Sequence of chain 1.B:
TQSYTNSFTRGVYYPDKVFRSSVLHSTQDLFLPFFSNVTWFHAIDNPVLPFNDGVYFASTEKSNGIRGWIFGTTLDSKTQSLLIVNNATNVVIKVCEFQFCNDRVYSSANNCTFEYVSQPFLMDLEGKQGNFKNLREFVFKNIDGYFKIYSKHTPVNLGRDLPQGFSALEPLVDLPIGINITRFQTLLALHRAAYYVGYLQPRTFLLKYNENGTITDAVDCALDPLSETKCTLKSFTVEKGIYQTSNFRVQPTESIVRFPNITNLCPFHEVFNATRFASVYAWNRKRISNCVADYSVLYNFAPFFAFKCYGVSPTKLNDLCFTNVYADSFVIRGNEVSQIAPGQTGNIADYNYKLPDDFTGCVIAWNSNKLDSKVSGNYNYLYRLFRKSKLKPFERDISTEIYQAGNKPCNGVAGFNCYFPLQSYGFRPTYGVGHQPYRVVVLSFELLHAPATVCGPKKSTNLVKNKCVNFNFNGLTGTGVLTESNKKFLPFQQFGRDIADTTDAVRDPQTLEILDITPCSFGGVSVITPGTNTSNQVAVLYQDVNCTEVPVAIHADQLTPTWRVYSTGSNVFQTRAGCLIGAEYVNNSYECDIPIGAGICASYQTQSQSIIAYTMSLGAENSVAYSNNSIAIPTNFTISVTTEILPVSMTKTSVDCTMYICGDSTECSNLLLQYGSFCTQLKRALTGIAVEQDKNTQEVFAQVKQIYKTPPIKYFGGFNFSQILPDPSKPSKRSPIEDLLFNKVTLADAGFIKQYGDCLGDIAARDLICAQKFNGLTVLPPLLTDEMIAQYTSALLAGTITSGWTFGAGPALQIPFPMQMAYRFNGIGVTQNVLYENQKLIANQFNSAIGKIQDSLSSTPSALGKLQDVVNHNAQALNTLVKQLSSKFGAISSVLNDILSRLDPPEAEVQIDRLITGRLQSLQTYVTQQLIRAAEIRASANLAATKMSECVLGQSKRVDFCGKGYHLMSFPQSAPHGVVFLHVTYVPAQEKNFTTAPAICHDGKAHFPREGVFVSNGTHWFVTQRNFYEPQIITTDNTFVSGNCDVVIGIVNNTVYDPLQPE

Binding-site contacts:
Ligand atom C7 contacts residue ASN279 of chain 1.B at 3.9 Å.
Ligand atom C1 contacts residue ASN279 of chain 1.B at 1.4 Å.
Ligand atom C5 contacts residue ASN279 of chain 1.B at 3.7 Å.
Ligand atom O5 contacts residue ASN279 of chain 1.B at 2.4 Å (h-bond).
Ligand atom C8 contacts residue ASN277 of chain 1.B at 3.4 Å.
Ligand atom C3 contacts residue ASN279 of chain 1.B at 3.8 Å.
Ligand atom C7 contacts residue ASN277 of chain 1.B at 4.0 Å.
Ligand atom C2 contacts residue ASN279 of chain 1.B at 2.5 Å.
Ligand atom C8 contacts residue GLU278 of chain 1.B at 3.3 Å.
Ligand atom O7 contacts residue ASN279 of chain 1.B at 4.4 Å.
Ligand atom C4 contacts residue ASN279 of chain 1.B at 4.2 Å.
Ligand atom N2 contacts residue ASN279 of chain 1.B at 2.9 Å (h-bond).
Ligand atom O7 contacts residue ASN277 of chain 1.B at 4.3 Å.

This protein binds this small molecule.
Small molecule (SMILES): CC(=O)N[C@@H]1[C@@H](O)[C@H](O)[C@@H](CO)O[C@H]1O